The small molecule below binds the protein below.
Small molecule (SMILES): C#CCCC1(CCCCCCCCC(=O)SCCNC(=O)CCNC(=O)[C@@H](O)C(C)(C)COP(=O)(O)OP(=O)(O)OC[C@H]2O[C@@H](n3cnc4c(N)ncnc43)[C@H](O)[C@@H]2OP(=O)(O)O)N=N1

Binding-site contacts:
Ligand atom O63 contacts residue PHE142 of chain 1.B at 3.2 Å (h-bond).
Ligand atom C41 contacts residue VAL76 of chain 1.B at 3.3 Å (hydrophobic).
Ligand atom C45 contacts residue TYR75 of chain 1.B at 3.6 Å (hydrophobic).
Ligand atom O36 contacts residue MG1 of chain 1.J at 2.9 Å.
Ligand atom O33 contacts residue ARG153 of chain 1.B at 3.3 Å (salt-bridge).
Ligand atom N57 contacts residue ILE140 of chain 1.B at 3.2 Å.
Ligand atom O34 contacts residue SER151 of chain 1.B at 3.2 Å.
Ligand atom C48 contacts residue THR177 of chain 1.B at 3.3 Å.
Ligand atom N43 contacts residue LEU143 of chain 1.B at 2.8 Å (h-bond).
Ligand atom S46 contacts residue THR177 of chain 1.B at 3.4 Å (h-bond).
Ligand atom O34 contacts residue LYS152 of chain 1.B at 3.3 Å (salt-bridge).
Ligand atom O32 contacts residue PHE14 of chain 1.B at 3.3 Å (h-bond).
Ligand atom O33 contacts residue VAL154 of chain 1.B at 3.0 Å (h-bond).
Ligand atom O31 contacts residue PHE14 of chain 1.B at 3.0 Å (h-bond).
Ligand atom O32 contacts residue GLN13 of chain 1.B at 3.5 Å (h-bond).
Ligand atom O36 contacts residue SER151 of chain 1.B at 2.9 Å (h-bond).
Ligand atom O63 contacts residue ASN141 of chain 1.B at 3.5 Å (h-bond).
Ligand atom N58 contacts residue THR163 of chain 1.B at 2.8 Å (h-bond).
Ligand atom O31 contacts residue TRP15 of chain 1.B at 3.0 Å (h-bond).
Ligand atom C42 contacts residue VAL76 of chain 1.B at 3.4 Å (hydrophobic).
Ligand atom O33 contacts residue ALA155 of chain 1.B at 3.0 Å (h-bond).
Ligand atom C55 contacts residue TYR374 of chain 1.B at 3.5 Å (hydrophobic).
Ligand atom O01 contacts residue ARG150 of chain 1.B at 3.0 Å.
Ligand atom O63 contacts residue LEU143 of chain 1.B at 3.3 Å (h-bond).
Ligand atom N43 contacts residue TYR75 of chain 1.B at 3.4 Å.
Ligand atom N22 contacts residue TRP15 of chain 1.B at 3.3 Å (h-bond).
Ligand atom O31 contacts residue TYR12 of chain 1.B at 3.4 Å.
Ligand atom O65 contacts residue VAL145 of chain 1.B at 3.3 Å (h-bond).
Ligand atom O31 contacts residue GLN13 of chain 1.B at 3.4 Å (h-bond).
Ligand atom O34 contacts residue ARG153 of chain 1.B at 3.1 Å (salt-bridge).
Ligand atom O65 contacts residue ARG150 of chain 1.B at 3.2 Å (salt-bridge).
Ligand atom O36 contacts residue ARG150 of chain 1.B at 3.3 Å.
Ligand atom C40 contacts residue ASN74 of chain 1.B at 3.4 Å.
Ligand atom C60 contacts residue THR163 of chain 1.B at 3.4 Å.
Ligand atom O10 contacts residue PRO156 of chain 1.B at 3.5 Å.
Ligand atom C44 contacts residue LEU143 of chain 1.B at 3.5 Å (hydrophobic).
Ligand atom C59 contacts residue THR163 of chain 1.B at 3.5 Å.
Ligand atom C41 contacts residue TYR75 of chain 1.B at 3.4 Å (hydrophobic).
Ligand atom C59 contacts residue TYR374 of chain 1.B at 3.5 Å (hydrophobic).
Ligand atom O33 contacts residue MG1 of chain 1.J at 3.1 Å.

Sequence of chain 1.B:
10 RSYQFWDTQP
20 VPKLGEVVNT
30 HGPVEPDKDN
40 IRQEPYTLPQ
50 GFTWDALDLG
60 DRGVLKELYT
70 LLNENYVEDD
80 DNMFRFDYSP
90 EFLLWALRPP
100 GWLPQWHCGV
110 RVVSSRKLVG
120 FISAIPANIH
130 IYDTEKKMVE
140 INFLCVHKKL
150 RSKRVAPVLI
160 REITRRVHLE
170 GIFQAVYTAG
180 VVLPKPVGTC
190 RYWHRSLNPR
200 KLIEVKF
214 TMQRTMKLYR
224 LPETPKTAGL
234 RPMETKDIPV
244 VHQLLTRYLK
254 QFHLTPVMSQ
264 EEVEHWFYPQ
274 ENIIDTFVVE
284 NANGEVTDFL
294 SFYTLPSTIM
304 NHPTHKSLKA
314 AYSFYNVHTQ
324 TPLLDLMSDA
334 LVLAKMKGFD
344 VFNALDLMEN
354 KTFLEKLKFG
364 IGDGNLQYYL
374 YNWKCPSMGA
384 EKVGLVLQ